The protein below binds the small molecule below.
Small molecule (SMILES): C[C@@H]1C=C[C@@H]2CCC[C@H](C)[C@H]2[C@]12C(=O)NC=C(c1ccccc1)C2=O

Sequence of chain 1.A:
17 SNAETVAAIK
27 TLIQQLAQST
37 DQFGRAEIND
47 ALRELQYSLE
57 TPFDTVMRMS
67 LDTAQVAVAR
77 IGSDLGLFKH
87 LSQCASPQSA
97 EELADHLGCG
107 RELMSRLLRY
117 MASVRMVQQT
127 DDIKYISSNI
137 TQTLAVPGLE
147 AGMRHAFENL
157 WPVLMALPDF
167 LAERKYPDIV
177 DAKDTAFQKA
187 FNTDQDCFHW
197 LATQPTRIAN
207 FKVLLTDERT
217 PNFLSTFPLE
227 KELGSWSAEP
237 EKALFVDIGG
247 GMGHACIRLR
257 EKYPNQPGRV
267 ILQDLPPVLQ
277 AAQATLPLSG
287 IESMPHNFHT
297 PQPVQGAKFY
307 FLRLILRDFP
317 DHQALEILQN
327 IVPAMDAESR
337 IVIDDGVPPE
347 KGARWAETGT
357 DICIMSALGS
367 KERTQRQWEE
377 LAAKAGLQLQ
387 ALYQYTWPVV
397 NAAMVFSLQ

Binding-site contacts:
Ligand atom C14 contacts residue ARG313 of chain 1.A at 4.0 Å.
Ligand atom C6 contacts residue SER66 of chain 1.B at 4.0 Å.
Ligand atom C17 contacts residue LEU156 of chain 1.A at 4.0 Å (hydrophobic).
Ligand atom C3 contacts residue ARG215 of chain 1.A at 4.1 Å.
Ligand atom C13 contacts residue LEU364 of chain 1.A at 3.7 Å (hydrophobic).
Ligand atom C7 contacts residue THR356 of chain 1.A at 3.8 Å.
Ligand atom C14 contacts residue ILE360 of chain 1.A at 4.0 Å (hydrophobic).
Ligand atom O1 contacts residue HIS151 of chain 1.A at 2.7 Å (h-bond).
Ligand atom C16 contacts residue HIS151 of chain 1.A at 3.7 Å.
Ligand atom C6 contacts residue MET63 of chain 1.B at 4.1 Å (hydrophobic).
Ligand atom C6 contacts residue LEU67 of chain 1.B at 3.5 Å (hydrophobic).
Ligand atom C13 contacts residue ASP314 of chain 1.A at 3.2 Å.
Ligand atom C22 contacts residue ILE360 of chain 1.A at 3.1 Å (hydrophobic).
Ligand atom C16 contacts residue ALA363 of chain 1.A at 4.1 Å (hydrophobic).
Ligand atom C21 contacts residue ARG215 of chain 1.A at 3.3 Å.
Ligand atom C7 contacts residue CYS359 of chain 1.A at 4.0 Å (hydrophobic).
Ligand atom C22 contacts residue CYS359 of chain 1.A at 3.8 Å (hydrophobic).
Ligand atom C19 contacts residue HIS151 of chain 1.A at 3.9 Å.
Ligand atom O2 contacts residue ARG313 of chain 1.A at 2.8 Å (salt-bridge).
Ligand atom C16 contacts residue LEU156 of chain 1.A at 3.7 Å (hydrophobic).
Ligand atom N1 contacts residue ILE360 of chain 1.A at 3.8 Å.
Ligand atom O2 contacts residue ILE360 of chain 1.A at 4.0 Å.
Ligand atom C14 contacts residue ASP314 of chain 1.A at 4.1 Å.
Ligand atom C22 contacts residue THR356 of chain 1.A at 4.0 Å.
Ligand atom C15 contacts residue HIS151 of chain 1.A at 3.8 Å.
Ligand atom N1 contacts residue ARG313 of chain 1.A at 4.1 Å.
Ligand atom C7 contacts residue LEU67 of chain 1.B at 3.8 Å (hydrophobic).
Ligand atom N1 contacts residue ASP314 of chain 1.A at 2.9 Å (salt-bridge).
Ligand atom C18 contacts residue LEU197 of chain 1.A at 4.1 Å (hydrophobic).
Ligand atom C11 contacts residue HIS151 of chain 1.A at 3.6 Å.
Ligand atom C5 contacts residue MET63 of chain 1.B at 3.6 Å (hydrophobic).
Ligand atom C17 contacts residue HIS151 of chain 1.A at 3.7 Å.
Ligand atom O1 contacts residue LEU156 of chain 1.A at 3.6 Å.
Ligand atom C20 contacts residue HIS151 of chain 1.A at 4.0 Å.
Ligand atom C19 contacts residue PHE207 of chain 1.A at 3.6 Å (hydrophobic).
Ligand atom C19 contacts residue CYS193 of chain 1.A at 4.0 Å (hydrophobic).
Ligand atom C18 contacts residue HIS151 of chain 1.A at 3.8 Å.
Ligand atom C19 contacts residue LEU197 of chain 1.A at 4.0 Å (hydrophobic).
Ligand atom C17 contacts residue ALA363 of chain 1.A at 3.8 Å (hydrophobic).
Ligand atom C18 contacts residue CYS193 of chain 1.A at 3.4 Å (hydrophobic).

Sequence of chain 1.B:
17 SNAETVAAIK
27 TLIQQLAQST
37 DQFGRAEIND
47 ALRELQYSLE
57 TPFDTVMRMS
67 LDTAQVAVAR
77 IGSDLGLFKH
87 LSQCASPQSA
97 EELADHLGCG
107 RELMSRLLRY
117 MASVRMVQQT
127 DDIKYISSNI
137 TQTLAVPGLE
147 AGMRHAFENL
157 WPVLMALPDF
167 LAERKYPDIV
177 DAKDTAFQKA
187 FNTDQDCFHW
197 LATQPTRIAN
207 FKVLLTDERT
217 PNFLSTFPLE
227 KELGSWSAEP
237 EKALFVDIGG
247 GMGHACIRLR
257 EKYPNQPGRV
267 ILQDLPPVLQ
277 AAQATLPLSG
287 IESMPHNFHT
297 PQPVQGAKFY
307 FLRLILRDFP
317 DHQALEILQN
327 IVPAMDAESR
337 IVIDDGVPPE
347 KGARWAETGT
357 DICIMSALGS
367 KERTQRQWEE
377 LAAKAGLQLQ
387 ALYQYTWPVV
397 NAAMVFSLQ